Sequence of chain 2.A:
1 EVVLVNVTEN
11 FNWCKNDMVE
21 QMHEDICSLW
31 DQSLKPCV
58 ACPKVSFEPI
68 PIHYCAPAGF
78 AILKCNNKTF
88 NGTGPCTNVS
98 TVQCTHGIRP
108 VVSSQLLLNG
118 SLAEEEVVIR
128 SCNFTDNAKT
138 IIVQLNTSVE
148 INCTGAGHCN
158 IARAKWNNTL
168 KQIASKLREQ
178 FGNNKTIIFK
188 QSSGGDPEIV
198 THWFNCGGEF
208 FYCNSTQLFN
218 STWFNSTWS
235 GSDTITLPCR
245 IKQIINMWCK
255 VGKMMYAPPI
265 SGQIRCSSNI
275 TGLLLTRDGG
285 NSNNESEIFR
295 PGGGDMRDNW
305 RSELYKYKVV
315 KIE

A small-molecule ligand and the protein it binds are described below.
Small molecule (SMILES): CC(=O)N[C@@H]1[C@@H](O)[C@H](O)[C@@H](CO)O[C@H]1O

Binding-site contacts:
Ligand atom O5 contacts residue ASN181 of chain 2.A at 2.4 Å (h-bond).
Ligand atom C1 contacts residue ASN181 of chain 2.A at 1.4 Å.
Ligand atom O3 contacts residue ASN180 of chain 2.A at 4.0 Å.
Ligand atom C5 contacts residue ASN181 of chain 2.A at 3.6 Å.
Ligand atom O7 contacts residue ASN181 of chain 2.A at 4.3 Å.
Ligand atom C4 contacts residue ASN180 of chain 2.A at 3.8 Å.
Ligand atom N2 contacts residue ASN181 of chain 2.A at 3.0 Å (h-bond).
Ligand atom C3 contacts residue ASN180 of chain 2.A at 4.4 Å.
Ligand atom C7 contacts residue ASN181 of chain 2.A at 4.1 Å.
Ligand atom C3 contacts residue ASN181 of chain 2.A at 3.8 Å.
Ligand atom O4 contacts residue ASN180 of chain 2.A at 4.2 Å.
Ligand atom C4 contacts residue ASN181 of chain 2.A at 4.2 Å.
Ligand atom C2 contacts residue ASN181 of chain 2.A at 2.5 Å.